Binding-site contacts:
Ligand atom C7 contacts residue ASN118 of chain 1.A at 3.3 Å.
Ligand atom C5 contacts residue ASN118 of chain 1.A at 3.6 Å.
Ligand atom O7 contacts residue ASP4 of chain 1.B at 2.4 Å (salt-bridge).
Ligand atom C8 contacts residue HIS167 of chain 1.A at 4.3 Å.
Ligand atom C8 contacts residue GLU166 of chain 1.A at 3.7 Å.
Ligand atom C2 contacts residue ASN118 of chain 1.A at 2.4 Å.
Ligand atom C7 contacts residue TRP168 of chain 1.A at 3.5 Å (hydrophobic).
Ligand atom C4 contacts residue ASN118 of chain 1.A at 4.2 Å.
Ligand atom C7 contacts residue GLU166 of chain 1.A at 4.2 Å.
Ligand atom O7 contacts residue VAL117 of chain 1.A at 4.3 Å.
Ligand atom N2 contacts residue TRP168 of chain 1.A at 3.8 Å.
Ligand atom C8 contacts residue TRP168 of chain 1.A at 4.0 Å (hydrophobic).
Ligand atom N2 contacts residue ASN118 of chain 1.A at 2.8 Å (h-bond).
Ligand atom O7 contacts residue GLU166 of chain 1.A at 3.8 Å.
Ligand atom O7 contacts residue TRP168 of chain 1.A at 3.5 Å (h-bond).
Ligand atom O7 contacts residue HIS167 of chain 1.A at 3.9 Å.
Ligand atom O5 contacts residue ASN118 of chain 1.A at 2.3 Å (h-bond).
Ligand atom O7 contacts residue VAL116 of chain 1.A at 4.0 Å.
Ligand atom O3 contacts residue ASP4 of chain 1.B at 3.9 Å.
Ligand atom O7 contacts residue ASN118 of chain 1.A at 4.2 Å.
Ligand atom C7 contacts residue ASP4 of chain 1.B at 3.5 Å.
Ligand atom N2 contacts residue ASP4 of chain 1.B at 3.8 Å.
Ligand atom C3 contacts residue ASN118 of chain 1.A at 3.8 Å.
Ligand atom C1 contacts residue ASN118 of chain 1.A at 1.4 Å.
Ligand atom C8 contacts residue ASN118 of chain 1.A at 3.4 Å.
Ligand atom O3 contacts residue TRP168 of chain 1.A at 3.5 Å (h-bond).

Sequence of chain 1.B:
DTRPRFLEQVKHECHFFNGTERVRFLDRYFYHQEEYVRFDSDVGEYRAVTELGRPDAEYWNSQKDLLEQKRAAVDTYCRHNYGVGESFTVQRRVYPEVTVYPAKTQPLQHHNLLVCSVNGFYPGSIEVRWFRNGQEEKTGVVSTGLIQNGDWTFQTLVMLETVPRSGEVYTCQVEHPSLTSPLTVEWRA

Sequence of chain 1.A:
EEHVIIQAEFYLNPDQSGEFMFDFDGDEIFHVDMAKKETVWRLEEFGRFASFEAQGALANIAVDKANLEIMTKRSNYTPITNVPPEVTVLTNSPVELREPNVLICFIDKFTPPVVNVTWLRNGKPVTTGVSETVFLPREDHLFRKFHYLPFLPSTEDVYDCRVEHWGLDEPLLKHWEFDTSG

This small molecule binds to this protein.
Small molecule (SMILES): CC(=O)N[C@H]1[C@H](O[C@H]2[C@H](O)[C@@H](NC(C)=O)CO[C@@H]2CO)O[C@H](CO)[C@@H](O)[C@@H]1O